Sequence of chain 1.I:
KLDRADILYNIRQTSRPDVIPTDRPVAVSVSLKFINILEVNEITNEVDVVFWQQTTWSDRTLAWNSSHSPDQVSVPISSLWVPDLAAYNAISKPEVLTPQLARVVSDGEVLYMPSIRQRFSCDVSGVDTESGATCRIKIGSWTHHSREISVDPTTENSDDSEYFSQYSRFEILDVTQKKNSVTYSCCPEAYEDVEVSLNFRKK

Binding-site contacts:
Ligand atom C4 contacts residue MET122 of chain 1.J at 4.2 Å (hydrophobic).
Ligand atom C12 contacts residue TYR97 of chain 1.I at 3.9 Å (hydrophobic).
Ligand atom C7 contacts residue MET122 of chain 1.J at 4.0 Å (hydrophobic).
Ligand atom C2 contacts residue LEU120 of chain 1.J at 3.5 Å (hydrophobic).
Ligand atom N3 contacts residue MET122 of chain 1.J at 3.9 Å.
Ligand atom C9 contacts residue TYR200 of chain 1.I at 3.6 Å (hydrophobic).
Ligand atom C8 contacts residue TYR200 of chain 1.I at 3.5 Å (hydrophobic).
Ligand atom C1 contacts residue LEU120 of chain 1.J at 3.9 Å (hydrophobic).
Ligand atom C4 contacts residue THR152 of chain 1.I at 4.1 Å.
Ligand atom C7 contacts residue TYR200 of chain 1.I at 3.7 Å (hydrophobic).
Ligand atom C13 contacts residue TYR97 of chain 1.I at 4.1 Å (hydrophobic).
Ligand atom C7 contacts residue TRP151 of chain 1.I at 3.3 Å (hydrophobic).
Ligand atom C11 contacts residue TYR97 of chain 1.I at 3.1 Å (hydrophobic).
Ligand atom C6 contacts residue TYR200 of chain 1.I at 4.1 Å (hydrophobic).
Ligand atom C5 contacts residue MET122 of chain 1.J at 4.2 Å (hydrophobic).
Ligand atom C12 contacts residue MET122 of chain 1.J at 3.6 Å (hydrophobic).
Ligand atom N10 contacts residue SER150 of chain 1.I at 4.0 Å.
Ligand atom C2 contacts residue ARG112 of chain 1.J at 3.8 Å.
Ligand atom N10 contacts residue TYR200 of chain 1.I at 3.6 Å.
Ligand atom C13 contacts residue TYR193 of chain 1.I at 3.8 Å (hydrophobic).
Ligand atom C8 contacts residue TRP151 of chain 1.I at 3.3 Å (hydrophobic).
Ligand atom C13 contacts residue TRP61 of chain 1.J at 4.2 Å (hydrophobic).
Ligand atom N3 contacts residue THR152 of chain 1.I at 3.9 Å.
Ligand atom C12 contacts residue TRP61 of chain 1.J at 3.8 Å (hydrophobic).
Ligand atom C8 contacts residue MET122 of chain 1.J at 4.2 Å (hydrophobic).
Ligand atom C2 contacts residue MET122 of chain 1.J at 4.1 Å (hydrophobic).
Ligand atom C8 contacts residue CYS196 of chain 1.I at 3.7 Å (hydrophobic).
Ligand atom C7 contacts residue CYS196 of chain 1.I at 3.7 Å (hydrophobic).
Ligand atom C5 contacts residue TRP151 of chain 1.I at 3.8 Å (hydrophobic).
Ligand atom N10 contacts residue TYR97 of chain 1.I at 3.1 Å (h-bond).
Ligand atom C1 contacts residue ARG112 of chain 1.J at 3.5 Å.
Ligand atom N3 contacts residue TRP151 of chain 1.I at 4.2 Å.
Ligand atom C11 contacts residue TRP151 of chain 1.I at 3.4 Å (hydrophobic).
Ligand atom N10 contacts residue TRP151 of chain 1.I at 2.8 Å (h-bond).
Ligand atom C12 contacts residue TRP151 of chain 1.I at 3.8 Å (hydrophobic).
Ligand atom C13 contacts residue MET122 of chain 1.J at 4.1 Å (hydrophobic).
Ligand atom C9 contacts residue TYR97 of chain 1.I at 4.0 Å (hydrophobic).
Ligand atom C13 contacts residue CYS196 of chain 1.I at 4.1 Å (hydrophobic).
Ligand atom C4 contacts residue TRP151 of chain 1.I at 3.6 Å (hydrophobic).
Ligand atom C9 contacts residue TRP151 of chain 1.I at 3.7 Å (hydrophobic).

The small molecule below binds the protein below.
Small molecule (SMILES): C(#C[C@@H]1CCCN1)c1cccnc1

Sequence of chain 1.J:
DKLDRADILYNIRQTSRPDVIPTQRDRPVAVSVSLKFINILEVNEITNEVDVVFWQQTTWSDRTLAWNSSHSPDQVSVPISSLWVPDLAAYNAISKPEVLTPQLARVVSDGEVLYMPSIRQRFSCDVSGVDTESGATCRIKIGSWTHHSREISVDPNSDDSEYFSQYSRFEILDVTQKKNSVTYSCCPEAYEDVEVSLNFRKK